Binding-site contacts:
Ligand atom NBG contacts residue TRP203 of chain 19.A at 3.3 Å.
Ligand atom OAX contacts residue ILE111 of chain 19.A at 3.5 Å.
Ligand atom CAF contacts residue PHE137 of chain 19.A at 3.8 Å (hydrophobic).
Ligand atom CAA contacts residue SER178 of chain 19.A at 3.5 Å.
Ligand atom CAH contacts residue TRP203 of chain 19.A at 3.5 Å (hydrophobic).
Ligand atom CAI contacts residue PHE135 of chain 19.A at 3.7 Å (hydrophobic).
Ligand atom NAC contacts residue ASP112 of chain 19.A at 2.5 Å (salt-bridge).
Ligand atom CAH contacts residue ASN228 of chain 19.A at 3.4 Å.
Ligand atom CAA contacts residue VAL179 of chain 19.A at 3.2 Å (hydrophobic).
Ligand atom CAG contacts residue GLN202 of chain 19.A at 3.3 Å.
Ligand atom CAL contacts residue ILE111 of chain 19.A at 3.7 Å (hydrophobic).
Ligand atom CAH contacts residue GLN202 of chain 19.A at 3.2 Å.
Ligand atom CAJ contacts residue PHE155 of chain 19.A at 3.7 Å (hydrophobic).
Ligand atom OAD contacts residue ALA275 of chain 19.A at 3.2 Å.
Ligand atom CAT contacts residue TRP203 of chain 19.A at 3.6 Å (hydrophobic).
Ligand atom CAG contacts residue ASN228 of chain 19.A at 3.6 Å.
Ligand atom CAP contacts residue ILE111 of chain 19.A at 3.8 Å (hydrophobic).
Ligand atom CAA contacts residue PRO177 of chain 19.A at 3.5 Å (hydrophobic).
Ligand atom CAT contacts residue ASN228 of chain 19.A at 3.5 Å.
Ligand atom CAG contacts residue TRP203 of chain 19.A at 3.7 Å (hydrophobic).
Ligand atom OAD contacts residue LYS274 of chain 19.A at 3.1 Å (salt-bridge).
Ligand atom NAU contacts residue PHE155 of chain 19.A at 3.7 Å.
Ligand atom CAS contacts residue TYR201 of chain 19.A at 3.5 Å (hydrophobic).
Ligand atom CAY contacts residue ASP112 of chain 19.A at 3.8 Å.
Ligand atom CAO contacts residue ILE111 of chain 19.A at 3.8 Å (hydrophobic).
Ligand atom OAE contacts residue ASP112 of chain 19.A at 3.6 Å.
Ligand atom CAY contacts residue THR114 of chain 19.A at 3.8 Å.
Ligand atom OAE contacts residue ILE113 of chain 19.A at 3.3 Å (h-bond).
Ligand atom CAN contacts residue PHE155 of chain 19.A at 3.8 Å (hydrophobic).
Ligand atom NAC contacts residue THR114 of chain 19.A at 3.3 Å (h-bond).
Ligand atom CBC contacts residue ASN228 of chain 19.A at 3.8 Å.
Ligand atom CAN contacts residue PRO177 of chain 19.A at 3.4 Å (hydrophobic).
Ligand atom CBC contacts residue TRP203 of chain 19.A at 3.6 Å (hydrophobic).
Ligand atom CAZ contacts residue TRP203 of chain 19.A at 3.5 Å (hydrophobic).
Ligand atom CBB contacts residue ILE111 of chain 19.A at 3.6 Å (hydrophobic).
Ligand atom CAL contacts residue PHE155 of chain 19.A at 3.6 Å (hydrophobic).
Ligand atom OAX contacts residue MET195 of chain 19.A at 3.6 Å.
Ligand atom CAA contacts residue TYR153 of chain 19.A at 3.5 Å (hydrophobic).
Ligand atom CAS contacts residue TRP203 of chain 19.A at 3.8 Å (hydrophobic).
Ligand atom CAK contacts residue PHE135 of chain 19.A at 3.6 Å (hydrophobic).

The protein below binds the small molecule below.
Small molecule (SMILES): CCO/N=C/c1ccc(OCC[C@@H](C)CCN2CCN(c3ccnc(C(N)=O)c3)C2=O)cc1

Sequence of chain 19.A:
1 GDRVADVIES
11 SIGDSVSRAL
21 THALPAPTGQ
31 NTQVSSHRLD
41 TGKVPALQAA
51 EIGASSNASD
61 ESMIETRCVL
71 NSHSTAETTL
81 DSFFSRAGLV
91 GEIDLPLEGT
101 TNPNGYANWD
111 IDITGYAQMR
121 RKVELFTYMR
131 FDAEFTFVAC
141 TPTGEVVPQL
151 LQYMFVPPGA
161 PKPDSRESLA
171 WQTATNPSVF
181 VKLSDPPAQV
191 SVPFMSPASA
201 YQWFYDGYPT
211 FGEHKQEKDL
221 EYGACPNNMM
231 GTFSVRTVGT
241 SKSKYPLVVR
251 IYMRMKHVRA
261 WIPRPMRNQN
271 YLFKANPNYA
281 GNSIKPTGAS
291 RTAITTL

Sequence of chain 20.C:
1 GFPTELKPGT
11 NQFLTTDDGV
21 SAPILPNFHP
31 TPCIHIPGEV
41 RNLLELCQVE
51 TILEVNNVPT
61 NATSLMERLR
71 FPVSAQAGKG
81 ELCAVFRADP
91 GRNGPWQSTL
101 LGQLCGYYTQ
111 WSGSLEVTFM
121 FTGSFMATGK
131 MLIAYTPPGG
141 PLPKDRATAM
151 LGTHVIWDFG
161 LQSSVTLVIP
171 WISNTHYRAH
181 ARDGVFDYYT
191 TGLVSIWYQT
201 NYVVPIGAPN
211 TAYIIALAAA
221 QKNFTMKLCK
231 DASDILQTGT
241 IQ

Sequence of chain 19.C:
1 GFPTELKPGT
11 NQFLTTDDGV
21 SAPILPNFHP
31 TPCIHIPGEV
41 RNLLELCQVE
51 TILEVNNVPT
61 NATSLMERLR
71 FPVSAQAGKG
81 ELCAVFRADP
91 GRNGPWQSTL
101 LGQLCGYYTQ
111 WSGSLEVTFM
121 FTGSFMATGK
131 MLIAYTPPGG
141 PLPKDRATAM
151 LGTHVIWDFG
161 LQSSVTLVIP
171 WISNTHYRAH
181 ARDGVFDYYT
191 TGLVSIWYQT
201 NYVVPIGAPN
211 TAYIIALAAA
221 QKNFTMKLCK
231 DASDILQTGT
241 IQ